Sequence of chain 2.A:
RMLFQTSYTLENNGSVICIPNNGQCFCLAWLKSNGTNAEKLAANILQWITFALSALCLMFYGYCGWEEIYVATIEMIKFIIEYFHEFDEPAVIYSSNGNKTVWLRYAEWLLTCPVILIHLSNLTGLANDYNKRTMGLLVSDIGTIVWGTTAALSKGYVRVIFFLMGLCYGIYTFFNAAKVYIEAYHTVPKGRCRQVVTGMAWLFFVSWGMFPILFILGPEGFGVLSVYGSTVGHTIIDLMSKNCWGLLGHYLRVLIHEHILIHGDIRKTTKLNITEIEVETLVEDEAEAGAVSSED

Binding-site contacts:
Ligand atom O5 contacts residue ASN61 of chain 2.A at 2.3 Å (h-bond).
Ligand atom N2 contacts residue ASN61 of chain 2.A at 2.9 Å (h-bond).
Ligand atom C1 contacts residue ASN61 of chain 2.A at 1.4 Å.
Ligand atom C7 contacts residue ASN61 of chain 2.A at 3.4 Å.
Ligand atom C2 contacts residue ASN61 of chain 2.A at 2.5 Å.
Ligand atom C5 contacts residue ASN61 of chain 2.A at 3.5 Å.
Ligand atom C8 contacts residue ASN61 of chain 2.A at 4.5 Å.
Ligand atom C3 contacts residue ASN61 of chain 2.A at 3.8 Å.
Ligand atom O7 contacts residue ASN61 of chain 2.A at 3.6 Å.
Ligand atom C4 contacts residue ASN61 of chain 2.A at 4.2 Å.

A protein and the small-molecule ligand that binds it are described below.
Small molecule (SMILES): CC(=O)N[C@H]1[C@H](O[C@H]2[C@H](O)[C@@H](NC(C)=O)CO[C@@H]2CO)O[C@H](CO)[C@@H](O)[C@@H]1O